Binding-site contacts:
Ligand atom C17 contacts residue ASP119 of chain 1.A at 3.2 Å.
Ligand atom C19 contacts residue MET116 of chain 1.A at 3.5 Å (hydrophobic).
Ligand atom C3 contacts residue ALA58 of chain 1.A at 3.7 Å (hydrophobic).
Ligand atom S1 contacts residue ASP119 of chain 1.A at 3.4 Å (salt-bridge).
Ligand atom C4 contacts residue MET116 of chain 1.A at 3.8 Å (hydrophobic).
Ligand atom C13 contacts residue LYS60 of chain 1.A at 3.6 Å.
Ligand atom C16 contacts residue MET116 of chain 1.A at 3.6 Å (hydrophobic).
Ligand atom C6 contacts residue ASP175 of chain 1.A at 3.7 Å.
Ligand atom C14 contacts residue LYS60 of chain 1.A at 3.6 Å.
Ligand atom F1 contacts residue VAL45 of chain 1.A at 3.6 Å.
Ligand atom F1 contacts residue ALA58 of chain 1.A at 3.3 Å.
Ligand atom C20 contacts residue VAL45 of chain 1.A at 3.8 Å (hydrophobic).
Ligand atom C15 contacts residue MET116 of chain 1.A at 3.1 Å (hydrophobic).
Ligand atom F1 contacts residue LYS60 of chain 1.A at 3.8 Å.
Ligand atom C21 contacts residue TYR42 of chain 1.A at 3.5 Å (hydrophobic).
Ligand atom N4 contacts residue GLY117 of chain 1.A at 3.0 Å (h-bond).
Ligand atom N3 contacts residue ASP175 of chain 1.A at 2.9 Å (salt-bridge).
Ligand atom C12 contacts residue LEU111 of chain 1.A at 3.3 Å (hydrophobic).
Ligand atom C14 contacts residue THR113 of chain 1.A at 3.7 Å.
Ligand atom O1 contacts residue ASP175 of chain 1.A at 2.9 Å (salt-bridge).
Ligand atom C12 contacts residue THR113 of chain 1.A at 3.7 Å.
Ligand atom C18 contacts residue MET116 of chain 1.A at 3.5 Å (hydrophobic).
Ligand atom C20 contacts residue ASP175 of chain 1.A at 3.3 Å.
Ligand atom C4 contacts residue ALA58 of chain 1.A at 3.7 Å (hydrophobic).
Ligand atom C4 contacts residue HIS114 of chain 1.A at 3.4 Å.
Ligand atom C13 contacts residue THR113 of chain 1.A at 3.5 Å.
Ligand atom C15 contacts residue LEU115 of chain 1.A at 3.5 Å (hydrophobic).
Ligand atom O01 contacts residue GLY117 of chain 1.A at 3.7 Å.
Ligand atom C2 contacts residue LEU174 of chain 1.A at 3.8 Å (hydrophobic).
Ligand atom C19 contacts residue GLY117 of chain 1.A at 2.9 Å.
Ligand atom N2 contacts residue LEU115 of chain 1.A at 3.9 Å.
Ligand atom C7 contacts residue ASP175 of chain 1.A at 3.5 Å.
Ligand atom C18 contacts residue GLY117 of chain 1.A at 3.4 Å.
Ligand atom N4 contacts residue MET116 of chain 1.A at 2.6 Å (h-bond).
Ligand atom CL1 contacts residue ASP175 of chain 1.A at 3.4 Å.
Ligand atom N2 contacts residue MET116 of chain 1.A at 3.0 Å (h-bond).
Ligand atom C13 contacts residue ALA58 of chain 1.A at 3.3 Å (hydrophobic).
Ligand atom C21 contacts residue ASP175 of chain 1.A at 3.6 Å.
Ligand atom C13 contacts residue LEU111 of chain 1.A at 3.2 Å (hydrophobic).
Ligand atom C8 contacts residue THR113 of chain 1.A at 3.6 Å.

This small molecule binds to this protein.
Small molecule (SMILES): CNC(=O)c1cc(-n2ncc3cc(Nc4c(F)cccc4Cl)c(COC)cc32)cs1

Sequence of chain 1.A:
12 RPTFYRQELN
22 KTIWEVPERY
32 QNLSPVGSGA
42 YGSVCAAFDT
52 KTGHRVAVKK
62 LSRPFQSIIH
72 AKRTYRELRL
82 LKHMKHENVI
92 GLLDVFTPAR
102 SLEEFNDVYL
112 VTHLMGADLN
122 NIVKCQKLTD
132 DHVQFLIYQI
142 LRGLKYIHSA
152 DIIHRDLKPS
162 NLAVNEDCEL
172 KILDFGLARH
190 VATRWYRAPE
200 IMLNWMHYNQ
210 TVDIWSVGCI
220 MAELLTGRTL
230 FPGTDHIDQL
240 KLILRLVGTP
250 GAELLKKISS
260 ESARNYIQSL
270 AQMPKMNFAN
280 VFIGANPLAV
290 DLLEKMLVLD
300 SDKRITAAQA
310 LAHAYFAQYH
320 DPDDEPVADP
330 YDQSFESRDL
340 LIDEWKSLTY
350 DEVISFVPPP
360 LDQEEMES